Binding-site contacts:
Ligand atom PG contacts residue MG1 of chain 1.D at 3.4 Å.
Ligand atom PB contacts residue LYS20 of chain 1.A at 3.5 Å.
Ligand atom O1G contacts residue SER16 of chain 1.A at 2.6 Å (h-bond).
Ligand atom O1B contacts residue GLY17 of chain 1.A at 2.9 Å (h-bond).
Ligand atom O4' contacts residue GLY304 of chain 1.A at 3.2 Å.
Ligand atom C5 contacts residue GLY304 of chain 1.A at 3.5 Å.
Ligand atom O1B contacts residue SER16 of chain 1.A at 3.4 Å (h-bond).
Ligand atom O1B contacts residue LEU18 of chain 1.A at 2.8 Å (h-bond).
Ligand atom O2' contacts residue ARG212 of chain 1.A at 3.3 Å.
Ligand atom O2B contacts residue LYS20 of chain 1.A at 2.8 Å (salt-bridge).
Ligand atom O3' contacts residue GLY184 of chain 1.A at 3.3 Å.
Ligand atom O2B contacts residue GLY15 of chain 1.A at 3.4 Å.
Ligand atom N9 contacts residue GLY304 of chain 1.A at 3.4 Å (h-bond).
Ligand atom C2' contacts residue GLU216 of chain 1.A at 3.1 Å.
Ligand atom O2' contacts residue GLU216 of chain 1.A at 2.6 Å (salt-bridge).
Ligand atom O3G contacts residue VAL161 of chain 1.A at 2.8 Å (h-bond).
Ligand atom O3' contacts residue ASP159 of chain 1.A at 2.6 Å (salt-bridge).
Ligand atom O1B contacts residue GLY15 of chain 1.A at 3.1 Å.
Ligand atom O1B contacts residue LYS20 of chain 1.A at 3.2 Å (salt-bridge).
Ligand atom O3' contacts residue LYS215 of chain 1.A at 3.1 Å (salt-bridge).
Ligand atom N3B contacts residue SER16 of chain 1.A at 3.2 Å (h-bond).
Ligand atom PB contacts residue MG1 of chain 1.D at 3.3 Å.
Ligand atom C2 contacts residue TYR308 of chain 1.A at 3.4 Å (hydrophobic).
Ligand atom O3G contacts residue ASP159 of chain 1.A at 3.2 Å (salt-bridge).
Ligand atom O3A contacts residue GLY158 of chain 1.A at 3.2 Å.
Ligand atom C4 contacts residue GLY304 of chain 1.A at 3.1 Å.
Ligand atom C3' contacts residue ASP159 of chain 1.A at 3.3 Å.
Ligand atom N7 contacts residue LYS338 of chain 1.A at 3.1 Å.
Ligand atom O1A contacts residue LYS20 of chain 1.A at 2.8 Å (salt-bridge).
Ligand atom O3A contacts residue ASP159 of chain 1.A at 3.2 Å (salt-bridge).
Ligand atom O2B contacts residue MG1 of chain 1.D at 2.0 Å.
Ligand atom O2G contacts residue MG1 of chain 1.D at 2.1 Å.
Ligand atom O3G contacts residue GLY160 of chain 1.A at 2.7 Å (h-bond).
Ligand atom O2A contacts residue GLY304 of chain 1.A at 2.8 Å (h-bond).
Ligand atom N3B contacts residue ASP159 of chain 1.A at 2.9 Å (salt-bridge).
Ligand atom O5' contacts residue GLY304 of chain 1.A at 3.4 Å.
Ligand atom N3 contacts residue GLY304 of chain 1.A at 3.4 Å (h-bond).
Ligand atom O2' contacts residue LYS215 of chain 1.A at 2.9 Å (salt-bridge).
Ligand atom O3G contacts residue GLY158 of chain 1.A at 3.4 Å.
Ligand atom O4' contacts residue THR305 of chain 1.A at 3.5 Å (h-bond).

Sequence of chain 1.A:
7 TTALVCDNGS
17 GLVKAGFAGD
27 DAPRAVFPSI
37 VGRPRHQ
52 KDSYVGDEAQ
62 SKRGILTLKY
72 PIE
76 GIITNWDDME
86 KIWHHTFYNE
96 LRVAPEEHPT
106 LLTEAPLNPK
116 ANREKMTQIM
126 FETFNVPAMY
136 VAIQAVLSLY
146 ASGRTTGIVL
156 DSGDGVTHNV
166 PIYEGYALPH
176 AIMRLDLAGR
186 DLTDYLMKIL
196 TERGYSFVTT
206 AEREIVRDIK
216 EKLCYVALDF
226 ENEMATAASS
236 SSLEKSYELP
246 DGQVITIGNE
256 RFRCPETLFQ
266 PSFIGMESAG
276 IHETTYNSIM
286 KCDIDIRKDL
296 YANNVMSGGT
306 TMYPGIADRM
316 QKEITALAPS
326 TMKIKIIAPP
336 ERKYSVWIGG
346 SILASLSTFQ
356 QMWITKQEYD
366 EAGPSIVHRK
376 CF

The small molecule below binds the protein below.
Small molecule (SMILES): Nc1ncnc2c1ncn2[C@@H]1O[C@H](CO[P](=O)(O)O[P](=O)(O)NP(=O)(O)O)[C@@H](O)[C@H]1O